Binding-site contacts:
Ligand atom CAJ contacts residue PHE227 of chain 1.C at 4.0 Å (hydrophobic).
Ligand atom CAH contacts residue PHE227 of chain 1.C at 3.4 Å (hydrophobic).
Ligand atom CL1 contacts residue PHE227 of chain 1.C at 3.9 Å.
Ligand atom CAG contacts residue PHE384 of chain 1.C at 3.6 Å (hydrophobic).
Ligand atom CAN contacts residue FE21 of chain 1.Q at 4.0 Å.
Ligand atom CAG contacts residue PHE378 of chain 1.C at 3.6 Å (hydrophobic).
Ligand atom CAC contacts residue HIS323 of chain 1.C at 3.7 Å.
Ligand atom CAE contacts residue HIS323 of chain 1.C at 3.6 Å.
Ligand atom CAB contacts residue GLN226 of chain 1.C at 3.8 Å.
Ligand atom CAM contacts residue LEU333 of chain 1.C at 3.9 Å (hydrophobic).
Ligand atom CAD contacts residue PHE384 of chain 1.C at 3.6 Å (hydrophobic).
Ligand atom CAF contacts residue PHE227 of chain 1.C at 4.1 Å (hydrophobic).
Ligand atom CAE contacts residue ASP230 of chain 1.C at 3.9 Å.
Ligand atom CAH contacts residue FE21 of chain 1.Q at 3.6 Å.
Ligand atom CAC contacts residue ASP230 of chain 1.C at 3.2 Å.
Ligand atom CAM contacts residue HIS233 of chain 1.C at 3.5 Å.
Ligand atom CAG contacts residue LEU333 of chain 1.C at 4.1 Å (hydrophobic).
Ligand atom CAE contacts residue MET231 of chain 1.C at 3.5 Å (hydrophobic).
Ligand atom CL1 contacts residue PHE378 of chain 1.C at 3.5 Å.
Ligand atom CAB contacts residue MET231 of chain 1.C at 3.5 Å (hydrophobic).
Ligand atom CAN contacts residue HIS233 of chain 1.C at 4.0 Å.
Ligand atom CAL contacts residue LEU333 of chain 1.C at 4.0 Å (hydrophobic).
Ligand atom CAK contacts residue HIS233 of chain 1.C at 3.9 Å.
Ligand atom CAJ contacts residue FE21 of chain 1.Q at 4.0 Å.
Ligand atom CAF contacts residue GLN226 of chain 1.C at 3.7 Å.
Ligand atom CAF contacts residue HIS233 of chain 1.C at 3.4 Å.
Ligand atom CAB contacts residue HIS233 of chain 1.C at 4.1 Å.
Ligand atom CAC contacts residue HIS233 of chain 1.C at 3.7 Å.
Ligand atom CAB contacts residue HIS323 of chain 1.C at 3.1 Å.
Ligand atom CAN contacts residue LEU333 of chain 1.C at 3.8 Å (hydrophobic).
Ligand atom CAJ contacts residue PHE378 of chain 1.C at 3.8 Å (hydrophobic).
Ligand atom CL1 contacts residue ARG340 of chain 1.C at 4.2 Å.
Ligand atom CAB contacts residue ASP230 of chain 1.C at 3.1 Å.
Ligand atom CL1 contacts residue ASP388 of chain 1.C at 3.5 Å.
Ligand atom CAD contacts residue PHE378 of chain 1.C at 2.9 Å (hydrophobic).
Ligand atom CAE contacts residue HIS233 of chain 1.C at 4.1 Å.
Ligand atom CAC contacts residue PHE227 of chain 1.C at 3.9 Å (hydrophobic).
Ligand atom CAJ contacts residue LEU333 of chain 1.C at 4.0 Å (hydrophobic).
Ligand atom CAD contacts residue LEU333 of chain 1.C at 3.9 Å (hydrophobic).
Ligand atom CAC contacts residue GLN226 of chain 1.C at 2.9 Å.

Sequence of chain 1.C:
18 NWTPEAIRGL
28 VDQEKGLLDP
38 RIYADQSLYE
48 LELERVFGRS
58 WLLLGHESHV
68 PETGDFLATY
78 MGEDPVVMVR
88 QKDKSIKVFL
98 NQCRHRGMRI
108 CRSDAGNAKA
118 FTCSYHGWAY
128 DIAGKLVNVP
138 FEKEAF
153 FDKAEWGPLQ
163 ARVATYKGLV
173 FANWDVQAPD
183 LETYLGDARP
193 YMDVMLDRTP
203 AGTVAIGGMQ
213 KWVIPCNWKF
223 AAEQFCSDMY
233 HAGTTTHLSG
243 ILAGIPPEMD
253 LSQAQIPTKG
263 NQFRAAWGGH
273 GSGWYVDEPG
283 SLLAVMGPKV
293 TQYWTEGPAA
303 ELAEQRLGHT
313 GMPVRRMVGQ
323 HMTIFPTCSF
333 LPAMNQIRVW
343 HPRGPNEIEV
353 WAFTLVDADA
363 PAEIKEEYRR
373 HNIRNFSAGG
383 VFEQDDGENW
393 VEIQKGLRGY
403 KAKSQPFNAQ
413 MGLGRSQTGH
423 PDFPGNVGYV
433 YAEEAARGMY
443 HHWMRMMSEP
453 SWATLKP

A small-molecule ligand and the protein it binds are described below.
Small molecule (SMILES): Clc1ccc2oc3ccccc3c2c1